Sequence of chain 42.E:
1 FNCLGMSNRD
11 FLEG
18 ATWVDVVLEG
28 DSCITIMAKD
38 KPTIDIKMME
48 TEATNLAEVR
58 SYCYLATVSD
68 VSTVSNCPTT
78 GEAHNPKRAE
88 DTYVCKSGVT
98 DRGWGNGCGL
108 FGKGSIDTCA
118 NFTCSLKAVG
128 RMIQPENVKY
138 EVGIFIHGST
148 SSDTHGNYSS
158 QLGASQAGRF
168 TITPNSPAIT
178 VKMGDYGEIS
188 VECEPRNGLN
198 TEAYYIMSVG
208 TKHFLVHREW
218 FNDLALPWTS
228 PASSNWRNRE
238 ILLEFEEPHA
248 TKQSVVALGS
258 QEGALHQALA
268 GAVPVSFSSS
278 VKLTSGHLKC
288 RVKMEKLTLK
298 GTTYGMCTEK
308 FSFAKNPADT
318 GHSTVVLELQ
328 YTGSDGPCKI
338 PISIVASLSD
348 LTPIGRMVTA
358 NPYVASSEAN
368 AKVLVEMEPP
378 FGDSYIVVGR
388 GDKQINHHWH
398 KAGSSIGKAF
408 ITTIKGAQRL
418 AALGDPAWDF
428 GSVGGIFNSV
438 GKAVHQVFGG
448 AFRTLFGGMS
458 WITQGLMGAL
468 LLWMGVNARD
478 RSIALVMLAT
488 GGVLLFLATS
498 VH

Binding-site contacts:
Ligand atom O6 contacts residue THR89 of chain 42.E at 3.8 Å.
Ligand atom O6 contacts residue PHE119 of chain 42.E at 3.2 Å (h-bond).
Ligand atom C6 contacts residue THR120 of chain 42.E at 4.0 Å.
Ligand atom N2 contacts residue TYR90 of chain 42.E at 4.2 Å.
Ligand atom C7 contacts residue ASN118 of chain 42.E at 3.3 Å.
Ligand atom C5 contacts residue THR120 of chain 42.E at 4.5 Å.
Ligand atom C4 contacts residue ASN118 of chain 42.E at 4.2 Å.
Ligand atom C7 contacts residue ASP67 of chain 42.E at 4.3 Å.
Ligand atom N2 contacts residue ASN118 of chain 42.E at 2.9 Å (h-bond).
Ligand atom C3 contacts residue ASN118 of chain 42.E at 3.8 Å.
Ligand atom O6 contacts residue THR120 of chain 42.E at 3.5 Å (h-bond).
Ligand atom O5 contacts residue THR120 of chain 42.E at 3.7 Å.
Ligand atom C1 contacts residue SER66 of chain 42.E at 4.4 Å.
Ligand atom C5 contacts residue ASN118 of chain 42.E at 3.6 Å.
Ligand atom O5 contacts residue SER66 of chain 42.E at 4.3 Å.
Ligand atom C8 contacts residue ASN118 of chain 42.E at 4.3 Å.
Ligand atom O7 contacts residue SER66 of chain 42.E at 3.6 Å.
Ligand atom C8 contacts residue TYR90 of chain 42.E at 3.6 Å (hydrophobic).
Ligand atom O7 contacts residue ASN118 of chain 42.E at 3.4 Å (h-bond).
Ligand atom O5 contacts residue ASN118 of chain 42.E at 2.4 Å (h-bond).
Ligand atom C8 contacts residue ASP67 of chain 42.E at 4.0 Å.
Ligand atom O6 contacts residue ASN118 of chain 42.E at 4.1 Å.
Ligand atom O7 contacts residue ASP67 of chain 42.E at 4.3 Å.
Ligand atom C7 contacts residue TYR90 of chain 42.E at 4.2 Å (hydrophobic).
Ligand atom C1 contacts residue ASN118 of chain 42.E at 1.4 Å.
Ligand atom C2 contacts residue ASN118 of chain 42.E at 2.5 Å.

A protein and the small-molecule ligand that binds it are described below.
Small molecule (SMILES): CC(=O)N[C@@H]1[C@@H](O)[C@H](O)[C@@H](CO)O[C@H]1O